Sequence of chain 1.B:
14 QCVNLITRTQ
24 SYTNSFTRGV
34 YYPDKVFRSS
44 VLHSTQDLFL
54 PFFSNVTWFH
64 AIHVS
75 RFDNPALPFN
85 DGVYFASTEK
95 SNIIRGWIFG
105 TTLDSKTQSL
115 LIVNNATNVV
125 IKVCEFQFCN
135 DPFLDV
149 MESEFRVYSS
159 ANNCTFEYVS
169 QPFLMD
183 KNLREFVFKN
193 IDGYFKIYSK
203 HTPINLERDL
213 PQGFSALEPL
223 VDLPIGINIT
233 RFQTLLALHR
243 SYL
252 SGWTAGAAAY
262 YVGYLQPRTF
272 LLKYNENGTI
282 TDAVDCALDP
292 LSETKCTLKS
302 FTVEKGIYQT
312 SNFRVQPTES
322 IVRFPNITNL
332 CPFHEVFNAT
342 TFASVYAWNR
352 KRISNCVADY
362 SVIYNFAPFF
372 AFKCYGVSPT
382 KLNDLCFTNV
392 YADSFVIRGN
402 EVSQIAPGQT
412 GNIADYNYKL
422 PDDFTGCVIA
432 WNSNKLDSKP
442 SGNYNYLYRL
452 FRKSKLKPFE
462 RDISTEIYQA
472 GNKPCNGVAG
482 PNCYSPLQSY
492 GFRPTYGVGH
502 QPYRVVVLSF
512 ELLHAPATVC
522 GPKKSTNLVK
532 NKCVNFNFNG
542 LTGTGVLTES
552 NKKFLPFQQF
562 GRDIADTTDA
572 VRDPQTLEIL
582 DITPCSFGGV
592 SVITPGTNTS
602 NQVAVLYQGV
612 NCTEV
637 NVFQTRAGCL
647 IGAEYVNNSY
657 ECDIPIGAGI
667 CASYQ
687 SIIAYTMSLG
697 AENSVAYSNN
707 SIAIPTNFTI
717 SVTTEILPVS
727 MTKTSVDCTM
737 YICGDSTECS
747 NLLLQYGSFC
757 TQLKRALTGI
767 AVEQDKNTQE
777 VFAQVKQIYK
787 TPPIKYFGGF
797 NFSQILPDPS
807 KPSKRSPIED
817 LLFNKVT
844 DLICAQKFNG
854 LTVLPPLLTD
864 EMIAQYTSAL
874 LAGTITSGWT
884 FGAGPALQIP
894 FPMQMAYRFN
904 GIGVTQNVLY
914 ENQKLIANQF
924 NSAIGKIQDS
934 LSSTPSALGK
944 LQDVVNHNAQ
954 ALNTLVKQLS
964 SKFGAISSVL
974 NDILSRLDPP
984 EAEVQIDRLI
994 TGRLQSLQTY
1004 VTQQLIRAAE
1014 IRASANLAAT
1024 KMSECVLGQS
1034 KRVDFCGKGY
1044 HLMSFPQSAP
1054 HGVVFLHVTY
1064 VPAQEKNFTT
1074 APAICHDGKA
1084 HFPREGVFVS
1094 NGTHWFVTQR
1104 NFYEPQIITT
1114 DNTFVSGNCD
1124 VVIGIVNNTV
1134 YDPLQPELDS

Binding-site contacts:
Ligand atom C1 contacts residue SER799 of chain 1.B at 3.7 Å.
Ligand atom O7 contacts residue ASN797 of chain 1.B at 3.9 Å.
Ligand atom O6 contacts residue ASN797 of chain 1.B at 4.4 Å.
Ligand atom C2 contacts residue ASN797 of chain 1.B at 2.5 Å.
Ligand atom O6 contacts residue GLN800 of chain 1.B at 3.4 Å (h-bond).
Ligand atom C6 contacts residue SER799 of chain 1.B at 3.5 Å.
Ligand atom C5 contacts residue GLN800 of chain 1.B at 4.2 Å.
Ligand atom C7 contacts residue ASN797 of chain 1.B at 3.6 Å.
Ligand atom O5 contacts residue SER799 of chain 1.B at 3.3 Å (h-bond).
Ligand atom C8 contacts residue GLN800 of chain 1.B at 4.3 Å.
Ligand atom C4 contacts residue ASN797 of chain 1.B at 4.2 Å.
Ligand atom O6 contacts residue SER799 of chain 1.B at 3.7 Å.
Ligand atom C3 contacts residue ASN797 of chain 1.B at 3.8 Å.
Ligand atom C5 contacts residue SER799 of chain 1.B at 3.3 Å.
Ligand atom C5 contacts residue ASN797 of chain 1.B at 3.6 Å.
Ligand atom O5 contacts residue ASN797 of chain 1.B at 2.3 Å (h-bond).
Ligand atom C1 contacts residue ASN797 of chain 1.B at 1.4 Å.
Ligand atom N2 contacts residue ASN797 of chain 1.B at 3.0 Å (h-bond).
Ligand atom C6 contacts residue GLN800 of chain 1.B at 3.3 Å.

The protein below binds the small molecule below.
Small molecule (SMILES): CC(=O)N[C@H]1[C@H](O[C@H]2[C@H](O)[C@@H](NC(C)=O)CO[C@@H]2CO)O[C@H](CO)[C@@H](O)[C@@H]1O